Sequence of chain 1.A:
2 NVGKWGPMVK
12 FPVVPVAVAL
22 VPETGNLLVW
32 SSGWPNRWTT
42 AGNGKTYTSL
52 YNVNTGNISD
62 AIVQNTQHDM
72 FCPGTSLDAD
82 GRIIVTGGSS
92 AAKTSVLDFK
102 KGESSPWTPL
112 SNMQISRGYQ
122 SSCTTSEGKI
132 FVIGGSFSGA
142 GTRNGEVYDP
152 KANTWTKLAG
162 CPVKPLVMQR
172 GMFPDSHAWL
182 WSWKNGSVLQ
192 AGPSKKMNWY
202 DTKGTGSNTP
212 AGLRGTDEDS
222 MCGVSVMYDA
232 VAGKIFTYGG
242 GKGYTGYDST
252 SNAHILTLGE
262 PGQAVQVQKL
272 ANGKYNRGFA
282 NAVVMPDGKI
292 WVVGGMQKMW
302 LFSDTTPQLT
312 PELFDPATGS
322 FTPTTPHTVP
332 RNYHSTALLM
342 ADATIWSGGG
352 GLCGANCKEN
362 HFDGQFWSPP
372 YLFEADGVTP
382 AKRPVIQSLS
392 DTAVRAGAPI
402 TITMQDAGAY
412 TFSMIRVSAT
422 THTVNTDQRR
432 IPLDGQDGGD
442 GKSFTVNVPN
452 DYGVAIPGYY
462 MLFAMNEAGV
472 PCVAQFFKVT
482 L

Binding-site contacts:
Ligand atom C5 contacts residue ASN186 of chain 1.A at 3.6 Å.
Ligand atom C4 contacts residue ASN186 of chain 1.A at 4.2 Å.
Ligand atom O6 contacts residue LYS204 of chain 1.A at 3.4 Å (salt-bridge).
Ligand atom C5 contacts residue LYS204 of chain 1.A at 3.7 Å.
Ligand atom N2 contacts residue ASN186 of chain 1.A at 2.8 Å (h-bond).
Ligand atom C6 contacts residue LYS204 of chain 1.A at 3.9 Å.
Ligand atom C3 contacts residue ASN186 of chain 1.A at 3.7 Å.
Ligand atom O5 contacts residue ASP202 of chain 1.A at 4.3 Å.
Ligand atom O5 contacts residue ASN186 of chain 1.A at 2.3 Å (h-bond).
Ligand atom O5 contacts residue LYS204 of chain 1.A at 3.0 Å (salt-bridge).
Ligand atom C5 contacts residue ASP202 of chain 1.A at 4.4 Å.
Ligand atom O7 contacts residue ASN186 of chain 1.A at 3.7 Å.
Ligand atom O6 contacts residue ASP202 of chain 1.A at 2.8 Å (salt-bridge).
Ligand atom C2 contacts residue ASN186 of chain 1.A at 2.3 Å.
Ligand atom C1 contacts residue LYS204 of chain 1.A at 3.6 Å.
Ligand atom C7 contacts residue ASN186 of chain 1.A at 3.4 Å.
Ligand atom C6 contacts residue ASP202 of chain 1.A at 3.3 Å.
Ligand atom C1 contacts residue ASN186 of chain 1.A at 1.4 Å.

This protein binds this small molecule.
Small molecule (SMILES): CC(=O)N[C@@H]1[C@@H](O)[C@H](O)[C@@H](CO)O[C@H]1O